This protein binds this small molecule.
Small molecule (SMILES): Nc1ncnc2c1ncn2[C@@H]1O[C@H](COP(=O)(O)OP(=O)(O)OP(O)(O)=S)[C@@H](O)[C@H]1O

Binding-site contacts:
Ligand atom PG contacts residue GLU36 of chain 1.A at 3.9 Å.
Ligand atom O1B contacts residue ILE37 of chain 1.A at 3.3 Å (h-bond).
Ligand atom C5' contacts residue GLU34 of chain 1.A at 3.7 Å.
Ligand atom C5' contacts residue GLY33 of chain 1.A at 3.9 Å.
Ligand atom C6 contacts residue LEU161 of chain 1.A at 3.4 Å (hydrophobic).
Ligand atom O4' contacts residue VAL40 of chain 1.A at 3.4 Å.
Ligand atom O2G contacts residue ASP172 of chain 1.A at 3.3 Å (salt-bridge).
Ligand atom N1 contacts residue MET105 of chain 1.A at 3.1 Å (h-bond).
Ligand atom O1B contacts residue PHE38 of chain 1.A at 2.9 Å (h-bond).
Ligand atom O5' contacts residue VAL40 of chain 1.A at 3.6 Å.
Ligand atom O2B contacts residue PHE38 of chain 1.A at 3.1 Å.
Ligand atom O3B contacts residue GLY35 of chain 1.A at 3.9 Å.
Ligand atom PB contacts residue PHE38 of chain 1.A at 3.7 Å.
Ligand atom C2 contacts residue MET105 of chain 1.A at 3.8 Å (hydrophobic).
Ligand atom O4' contacts residue ILE32 of chain 1.A at 3.4 Å.
Ligand atom N6 contacts residue LEU86 of chain 1.A at 3.3 Å.
Ligand atom PB contacts residue LYS53 of chain 1.A at 3.4 Å.
Ligand atom C5 contacts residue LEU161 of chain 1.A at 3.5 Å (hydrophobic).
Ligand atom O3G contacts residue GLU36 of chain 1.A at 3.3 Å (salt-bridge).
Ligand atom C5' contacts residue VAL40 of chain 1.A at 3.5 Å (hydrophobic).
Ligand atom S1G contacts residue ILE37 of chain 1.A at 3.5 Å (h-bond).
Ligand atom O3G contacts residue GLY35 of chain 1.A at 3.8 Å.
Ligand atom O2B contacts residue LYS53 of chain 1.A at 2.4 Å (salt-bridge).
Ligand atom O1A contacts residue GLY35 of chain 1.A at 3.6 Å.
Ligand atom C2 contacts residue TYR104 of chain 1.A at 3.8 Å (hydrophobic).
Ligand atom O1B contacts residue GLU36 of chain 1.A at 3.6 Å.
Ligand atom N6 contacts residue PRO103 of chain 1.A at 3.0 Å (h-bond).
Ligand atom O3A contacts residue LYS53 of chain 1.A at 3.2 Å (salt-bridge).
Ligand atom S1G contacts residue GLU36 of chain 1.A at 3.8 Å.
Ligand atom C1' contacts residue ILE32 of chain 1.A at 3.7 Å (hydrophobic).
Ligand atom C5 contacts residue ALA51 of chain 1.A at 3.6 Å (hydrophobic).
Ligand atom O2A contacts residue LYS53 of chain 1.A at 3.8 Å.
Ligand atom O2' contacts residue THR109 of chain 1.A at 3.4 Å.
Ligand atom N1 contacts residue ALA51 of chain 1.A at 3.9 Å.
Ligand atom N6 contacts residue LEU161 of chain 1.A at 3.5 Å.
Ligand atom O3A contacts residue GLY35 of chain 1.A at 3.9 Å.
Ligand atom O1B contacts residue GLY35 of chain 1.A at 3.6 Å.
Ligand atom N1 contacts residue TYR104 of chain 1.A at 3.8 Å.
Ligand atom N6 contacts residue ALA51 of chain 1.A at 3.7 Å.
Ligand atom C6 contacts residue ALA51 of chain 1.A at 3.5 Å (hydrophobic).

Sequence of chain 1.A:
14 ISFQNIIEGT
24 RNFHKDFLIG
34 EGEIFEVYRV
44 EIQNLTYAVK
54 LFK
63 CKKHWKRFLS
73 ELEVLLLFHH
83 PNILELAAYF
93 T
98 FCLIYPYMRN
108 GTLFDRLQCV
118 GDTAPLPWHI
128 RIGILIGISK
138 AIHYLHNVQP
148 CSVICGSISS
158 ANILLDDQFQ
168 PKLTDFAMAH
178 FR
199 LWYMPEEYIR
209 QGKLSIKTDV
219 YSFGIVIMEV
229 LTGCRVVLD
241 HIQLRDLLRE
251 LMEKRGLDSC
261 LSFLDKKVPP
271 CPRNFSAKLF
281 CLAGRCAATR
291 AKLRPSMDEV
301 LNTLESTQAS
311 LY